Sequence of chain 1.A:
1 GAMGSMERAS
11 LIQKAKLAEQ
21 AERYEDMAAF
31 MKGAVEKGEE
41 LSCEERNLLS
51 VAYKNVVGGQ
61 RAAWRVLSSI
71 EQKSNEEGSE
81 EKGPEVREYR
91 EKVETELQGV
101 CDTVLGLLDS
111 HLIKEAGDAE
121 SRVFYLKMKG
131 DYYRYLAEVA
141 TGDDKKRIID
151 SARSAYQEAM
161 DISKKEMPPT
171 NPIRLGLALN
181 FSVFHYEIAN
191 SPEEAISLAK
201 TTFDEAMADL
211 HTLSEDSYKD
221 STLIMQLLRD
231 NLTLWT

Binding-site contacts:
Ligand atom CB contacts residue O6C1 of chain 1.G at 3.5 Å.
Ligand atom CG2 contacts residue O6C1 of chain 1.G at 3.5 Å.
Ligand atom C contacts residue O6C1 of chain 1.G at 3.4 Å.
Ligand atom CG contacts residue O6C1 of chain 1.G at 3.5 Å.
Ligand atom N contacts residue ASN180 of chain 1.A at 2.9 Å (h-bond).
Ligand atom N contacts residue ASN231 of chain 1.A at 2.9 Å (h-bond).
Ligand atom O2P contacts residue ARG134 of chain 1.A at 2.9 Å (salt-bridge).
Ligand atom CG2 contacts residue ASN47 of chain 1.A at 3.1 Å.
Ligand atom OG1 contacts residue ASN180 of chain 1.A at 2.9 Å (h-bond).
Ligand atom O3P contacts residue ARG61 of chain 1.A at 2.9 Å (salt-bridge).
Ligand atom O3P contacts residue ARG134 of chain 1.A at 2.8 Å (salt-bridge).
Ligand atom CB contacts residue ASN180 of chain 1.A at 3.4 Å.
Ligand atom O contacts residue VAL183 of chain 1.A at 3.4 Å.
Ligand atom CG1 contacts residue ASN47 of chain 1.A at 2.4 Å.
Ligand atom OG1 contacts residue GLY176 of chain 1.A at 3.0 Å (h-bond).
Ligand atom O2P contacts residue TYR135 of chain 1.A at 2.6 Å (h-bond).
Ligand atom N contacts residue LEU179 of chain 1.A at 3.6 Å.
Ligand atom CB contacts residue GLU187 of chain 1.A at 3.4 Å.
Ligand atom CA contacts residue O6C1 of chain 1.G at 3.3 Å.
Ligand atom O contacts residue O6C1 of chain 1.G at 3.2 Å (h-bond).
Ligand atom CB contacts residue ASN180 of chain 1.A at 3.5 Å.
Ligand atom CZ contacts residue ARG65 of chain 1.A at 3.4 Å.
Ligand atom OG1 contacts residue LEU179 of chain 1.A at 3.6 Å.
Ligand atom CD contacts residue ARG65 of chain 1.A at 3.3 Å.
Ligand atom CA contacts residue ASN180 of chain 1.A at 3.6 Å.
Ligand atom O contacts residue ASN231 of chain 1.A at 2.9 Å (h-bond).
Ligand atom O1P contacts residue ARG61 of chain 1.A at 2.9 Å (salt-bridge).
Ligand atom O contacts residue LEU179 of chain 1.A at 3.5 Å.
Ligand atom ND2 contacts residue ASN55 of chain 1.A at 3.5 Å (h-bond).
Ligand atom CB contacts residue ASN47 of chain 1.A at 3.6 Å.
Ligand atom O1P contacts residue LYS54 of chain 1.A at 3.4 Å.
Ligand atom CG1 contacts residue O6C1 of chain 1.G at 3.0 Å.
Ligand atom N contacts residue GLU187 of chain 1.A at 3.0 Å (salt-bridge).
Ligand atom CD contacts residue LEU227 of chain 1.A at 3.4 Å (hydrophobic).
Ligand atom O contacts residue O6C1 of chain 1.G at 3.6 Å.
Ligand atom OG contacts residue TRP235 of chain 1.A at 2.9 Å (h-bond).
Ligand atom NE contacts residue ARG65 of chain 1.A at 3.4 Å (salt-bridge).
Ligand atom OG contacts residue GLU187 of chain 1.A at 2.6 Å (salt-bridge).
Ligand atom OD1 contacts residue LYS54 of chain 1.A at 2.9 Å.
Ligand atom NH2 contacts residue ARG65 of chain 1.A at 3.5 Å.

The small molecule below binds the protein below.
Small molecule (SMILES): CC(C)[C@@H](C=O)NC(=O)[C@H](CC(N)=O)NC(=O)[C@@H]1CCCN1C(=O)[C@@H](NC(=O)[C@H](COP(=O)(O)O)NC(=O)[C@@H](NC(=O)[C@H](CO)NC(=O)[C@@H](N)CCCNC(N)=[NH2+])[C@@H](C)O)[C@@H](C)O